Sequence of chain 12.E:
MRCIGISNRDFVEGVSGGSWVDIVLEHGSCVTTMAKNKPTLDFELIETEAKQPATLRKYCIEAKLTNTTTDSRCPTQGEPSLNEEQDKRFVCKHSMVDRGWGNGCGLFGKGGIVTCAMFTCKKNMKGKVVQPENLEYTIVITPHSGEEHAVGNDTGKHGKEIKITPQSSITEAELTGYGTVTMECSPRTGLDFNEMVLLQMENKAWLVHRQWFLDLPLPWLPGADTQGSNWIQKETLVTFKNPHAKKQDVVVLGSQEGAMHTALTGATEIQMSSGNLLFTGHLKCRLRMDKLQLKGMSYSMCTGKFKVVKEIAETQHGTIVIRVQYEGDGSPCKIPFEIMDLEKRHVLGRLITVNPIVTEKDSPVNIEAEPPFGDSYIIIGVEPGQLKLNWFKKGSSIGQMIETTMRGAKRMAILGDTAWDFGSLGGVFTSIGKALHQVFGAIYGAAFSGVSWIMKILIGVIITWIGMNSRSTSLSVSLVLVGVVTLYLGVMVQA

Binding-site contacts:
Ligand atom C2 contacts residue ASN67 of chain 12.E at 2.4 Å.
Ligand atom C8 contacts residue PHE90 of chain 12.E at 4.4 Å (hydrophobic).
Ligand atom C8 contacts residue MET118 of chain 12.E at 4.1 Å (hydrophobic).
Ligand atom O7 contacts residue ARG89 of chain 12.E at 4.2 Å.
Ligand atom N2 contacts residue ASN67 of chain 12.E at 3.3 Å (h-bond).
Ligand atom O7 contacts residue ASN67 of chain 12.E at 4.5 Å.
Ligand atom C8 contacts residue ASN67 of chain 12.E at 3.6 Å.
Ligand atom O3 contacts residue ASN67 of chain 12.E at 3.8 Å.
Ligand atom C7 contacts residue ASN67 of chain 12.E at 3.8 Å.
Ligand atom C5 contacts residue ASN67 of chain 12.E at 3.7 Å.
Ligand atom C1 contacts residue ASN67 of chain 12.E at 1.4 Å.
Ligand atom O7 contacts residue MET118 of chain 12.E at 3.5 Å.
Ligand atom C7 contacts residue MET118 of chain 12.E at 3.8 Å (hydrophobic).
Ligand atom O5 contacts residue ASN67 of chain 12.E at 2.4 Å (h-bond).
Ligand atom C3 contacts residue ASN67 of chain 12.E at 3.6 Å.
Ligand atom C4 contacts residue ASN67 of chain 12.E at 4.2 Å.

The protein below binds the small molecule below.
Small molecule (SMILES): CC(=O)N[C@@H]1[C@@H](O)[C@H](O)[C@@H](CO)O[C@H]1O